Sequence of chain 1.G:
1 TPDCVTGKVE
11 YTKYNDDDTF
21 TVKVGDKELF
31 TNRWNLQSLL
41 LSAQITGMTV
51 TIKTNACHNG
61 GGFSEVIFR

Binding-site contacts:
Ligand atom C5 contacts residue TRP34 of chain 1.G at 4.0 Å (hydrophobic).
Ligand atom O5 contacts residue ARG33 of chain 1.G at 4.0 Å.
Ligand atom C4 contacts residue TRP34 of chain 1.G at 3.6 Å (hydrophobic).
Ligand atom O6 contacts residue ARG33 of chain 1.G at 3.6 Å.
Ligand atom O6 contacts residue ASP18 of chain 1.H at 4.5 Å.
Ligand atom C6 contacts residue TRP34 of chain 1.G at 4.2 Å (hydrophobic).
Ligand atom C6 contacts residue TRP34 of chain 1.H at 3.8 Å (hydrophobic).
Ligand atom C4 contacts residue ASP18 of chain 1.H at 3.5 Å.
Ligand atom C2 contacts residue ASN32 of chain 1.G at 4.1 Å.
Ligand atom O6 contacts residue ASN35 of chain 1.G at 2.9 Å (h-bond).
Ligand atom C3 contacts residue ASP18 of chain 1.H at 4.3 Å.
Ligand atom O6 contacts residue TYR14 of chain 1.H at 4.0 Å.
Ligand atom O3 contacts residue TRP34 of chain 1.G at 3.9 Å.
Ligand atom O6 contacts residue TRP34 of chain 1.G at 3.2 Å (h-bond).
Ligand atom C1 contacts residue TRP34 of chain 1.G at 4.1 Å (hydrophobic).
Ligand atom C5 contacts residue TRP34 of chain 1.H at 4.2 Å (hydrophobic).
Ligand atom O5 contacts residue TRP34 of chain 1.G at 3.3 Å (h-bond).
Ligand atom O3 contacts residue ASP18 of chain 1.H at 3.9 Å.
Ligand atom O5 contacts residue ASN32 of chain 1.G at 4.1 Å.
Ligand atom C5 contacts residue TRP34 of chain 1.G at 4.3 Å (hydrophobic).
Ligand atom O4 contacts residue ARG33 of chain 1.G at 3.3 Å.
Ligand atom C3 contacts residue TRP34 of chain 1.G at 3.5 Å (hydrophobic).
Ligand atom C4 contacts residue TRP34 of chain 1.H at 4.2 Å (hydrophobic).
Ligand atom C6 contacts residue ASN35 of chain 1.G at 3.5 Å.
Ligand atom C1 contacts residue ASN32 of chain 1.G at 3.8 Å.
Ligand atom O4 contacts residue ASP18 of chain 1.H at 3.0 Å (salt-bridge).
Ligand atom C6 contacts residue TRP34 of chain 1.G at 4.4 Å (hydrophobic).

This protein binds this small molecule.
Small molecule (SMILES): OC[C@H]1O[C@H](O[C@@H]2[C@H](O)[C@@H](O)[C@H](O)O[C@@H]2CO)[C@H](O)[C@@H](O)[C@H]1O

Sequence of chain 1.H:
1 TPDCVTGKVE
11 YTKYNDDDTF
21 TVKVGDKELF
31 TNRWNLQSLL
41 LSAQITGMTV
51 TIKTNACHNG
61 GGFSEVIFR